Binding-site contacts:
Ligand atom O4 contacts residue THR162 of chain 1.A at 4.3 Å.
Ligand atom O5 contacts residue THR162 of chain 1.A at 4.1 Å.
Ligand atom C2 contacts residue ASN160 of chain 1.A at 2.5 Å.
Ligand atom C6 contacts residue THR162 of chain 1.A at 4.2 Å.
Ligand atom O6 contacts residue ASN163 of chain 1.A at 3.4 Å.
Ligand atom O6 contacts residue THR162 of chain 1.A at 3.7 Å.
Ligand atom C7 contacts residue ASN160 of chain 1.A at 3.8 Å.
Ligand atom C6 contacts residue ASN163 of chain 1.A at 4.3 Å.
Ligand atom O5 contacts residue ASN163 of chain 1.A at 3.6 Å.
Ligand atom C5 contacts residue THR162 of chain 1.A at 3.6 Å.
Ligand atom C5 contacts residue ASN160 of chain 1.A at 3.6 Å.
Ligand atom C1 contacts residue ASN160 of chain 1.A at 1.5 Å.
Ligand atom C3 contacts residue ASN160 of chain 1.A at 3.7 Å.
Ligand atom C4 contacts residue ASN160 of chain 1.A at 4.2 Å.
Ligand atom N2 contacts residue ASN160 of chain 1.A at 3.3 Å (h-bond).
Ligand atom O5 contacts residue ASN160 of chain 1.A at 2.3 Å (h-bond).
Ligand atom C5 contacts residue ASN163 of chain 1.A at 4.5 Å.
Ligand atom O7 contacts residue ASN160 of chain 1.A at 3.6 Å (h-bond).
Ligand atom C1 contacts residue ASN163 of chain 1.A at 4.2 Å.
Ligand atom O3 contacts residue ASN160 of chain 1.A at 4.2 Å.
Ligand atom C1 contacts residue THR162 of chain 1.A at 4.0 Å.

A small-molecule ligand and the protein it binds are described below.
Small molecule (SMILES): CC(=O)N[C@@H]1[C@@H](O)[C@H](O)[C@@H](CO)O[C@H]1O

Sequence of chain 1.A:
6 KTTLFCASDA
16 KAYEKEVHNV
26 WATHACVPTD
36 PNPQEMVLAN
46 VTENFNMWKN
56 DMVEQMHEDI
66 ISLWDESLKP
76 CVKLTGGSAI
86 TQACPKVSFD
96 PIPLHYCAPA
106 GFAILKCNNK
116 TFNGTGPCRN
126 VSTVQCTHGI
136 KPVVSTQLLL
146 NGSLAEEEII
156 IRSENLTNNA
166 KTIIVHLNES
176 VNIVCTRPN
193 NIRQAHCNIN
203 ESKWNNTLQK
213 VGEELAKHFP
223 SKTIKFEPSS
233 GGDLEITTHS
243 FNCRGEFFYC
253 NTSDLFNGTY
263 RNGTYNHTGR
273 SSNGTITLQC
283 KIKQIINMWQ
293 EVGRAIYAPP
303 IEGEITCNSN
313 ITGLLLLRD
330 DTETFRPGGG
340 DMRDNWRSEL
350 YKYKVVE